A protein and the small-molecule ligand that binds it are described below.
Small molecule (SMILES): CC(=O)N[C@@H]1[C@@H](O)[C@H](O)[C@@H](CO)O[C@H]1O

Binding-site contacts:
Ligand atom O7 contacts residue ASN273 of chain 1.C at 4.5 Å.
Ligand atom C4 contacts residue ASN273 of chain 1.C at 4.2 Å.
Ligand atom C2 contacts residue ASN273 of chain 1.C at 2.5 Å.
Ligand atom C5 contacts residue LYS549 of chain 1.B at 4.0 Å.
Ligand atom C8 contacts residue ASN271 of chain 1.C at 4.1 Å.
Ligand atom O6 contacts residue LYS549 of chain 1.B at 4.2 Å.
Ligand atom C7 contacts residue ASN273 of chain 1.C at 3.9 Å.
Ligand atom N2 contacts residue GLU272 of chain 1.C at 3.8 Å.
Ligand atom C7 contacts residue GLU272 of chain 1.C at 4.2 Å.
Ligand atom N2 contacts residue ASN273 of chain 1.C at 2.8 Å (h-bond).
Ligand atom C3 contacts residue ASN273 of chain 1.C at 3.8 Å.
Ligand atom C6 contacts residue LYS549 of chain 1.B at 4.0 Å.
Ligand atom O5 contacts residue LYS549 of chain 1.B at 3.3 Å.
Ligand atom C1 contacts residue ASN273 of chain 1.C at 1.4 Å.
Ligand atom C8 contacts residue GLU272 of chain 1.C at 3.5 Å.
Ligand atom O5 contacts residue ASN273 of chain 1.C at 2.4 Å (h-bond).
Ligand atom C5 contacts residue ASN273 of chain 1.C at 3.7 Å.
Ligand atom C1 contacts residue LYS549 of chain 1.B at 3.9 Å.

Sequence of chain 1.C:
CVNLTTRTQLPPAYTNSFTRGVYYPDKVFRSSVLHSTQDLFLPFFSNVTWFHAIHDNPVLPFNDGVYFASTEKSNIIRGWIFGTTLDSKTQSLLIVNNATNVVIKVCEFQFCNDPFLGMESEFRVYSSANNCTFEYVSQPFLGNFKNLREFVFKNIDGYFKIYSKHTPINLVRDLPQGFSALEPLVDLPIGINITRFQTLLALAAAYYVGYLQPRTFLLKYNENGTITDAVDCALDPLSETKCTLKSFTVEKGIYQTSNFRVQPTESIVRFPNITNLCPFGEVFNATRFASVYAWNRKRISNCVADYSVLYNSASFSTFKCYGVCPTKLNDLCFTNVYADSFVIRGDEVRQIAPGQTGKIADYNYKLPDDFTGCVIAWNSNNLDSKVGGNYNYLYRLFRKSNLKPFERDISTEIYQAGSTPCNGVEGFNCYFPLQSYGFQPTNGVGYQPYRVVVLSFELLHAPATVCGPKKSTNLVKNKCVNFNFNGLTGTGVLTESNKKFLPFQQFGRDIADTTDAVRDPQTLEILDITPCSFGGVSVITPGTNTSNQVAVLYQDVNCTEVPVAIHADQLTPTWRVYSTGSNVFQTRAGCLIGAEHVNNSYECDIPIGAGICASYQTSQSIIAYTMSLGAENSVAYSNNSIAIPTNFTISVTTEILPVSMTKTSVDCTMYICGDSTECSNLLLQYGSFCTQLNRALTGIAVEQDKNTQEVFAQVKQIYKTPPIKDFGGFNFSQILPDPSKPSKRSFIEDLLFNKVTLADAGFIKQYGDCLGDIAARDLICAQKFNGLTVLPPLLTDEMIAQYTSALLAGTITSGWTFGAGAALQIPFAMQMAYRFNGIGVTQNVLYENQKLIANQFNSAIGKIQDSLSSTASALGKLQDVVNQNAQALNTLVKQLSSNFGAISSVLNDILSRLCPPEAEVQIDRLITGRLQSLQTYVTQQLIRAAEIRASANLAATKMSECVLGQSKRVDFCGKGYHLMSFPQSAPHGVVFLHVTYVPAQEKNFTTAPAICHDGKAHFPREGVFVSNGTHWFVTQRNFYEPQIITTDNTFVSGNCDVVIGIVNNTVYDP

Sequence of chain 1.B:
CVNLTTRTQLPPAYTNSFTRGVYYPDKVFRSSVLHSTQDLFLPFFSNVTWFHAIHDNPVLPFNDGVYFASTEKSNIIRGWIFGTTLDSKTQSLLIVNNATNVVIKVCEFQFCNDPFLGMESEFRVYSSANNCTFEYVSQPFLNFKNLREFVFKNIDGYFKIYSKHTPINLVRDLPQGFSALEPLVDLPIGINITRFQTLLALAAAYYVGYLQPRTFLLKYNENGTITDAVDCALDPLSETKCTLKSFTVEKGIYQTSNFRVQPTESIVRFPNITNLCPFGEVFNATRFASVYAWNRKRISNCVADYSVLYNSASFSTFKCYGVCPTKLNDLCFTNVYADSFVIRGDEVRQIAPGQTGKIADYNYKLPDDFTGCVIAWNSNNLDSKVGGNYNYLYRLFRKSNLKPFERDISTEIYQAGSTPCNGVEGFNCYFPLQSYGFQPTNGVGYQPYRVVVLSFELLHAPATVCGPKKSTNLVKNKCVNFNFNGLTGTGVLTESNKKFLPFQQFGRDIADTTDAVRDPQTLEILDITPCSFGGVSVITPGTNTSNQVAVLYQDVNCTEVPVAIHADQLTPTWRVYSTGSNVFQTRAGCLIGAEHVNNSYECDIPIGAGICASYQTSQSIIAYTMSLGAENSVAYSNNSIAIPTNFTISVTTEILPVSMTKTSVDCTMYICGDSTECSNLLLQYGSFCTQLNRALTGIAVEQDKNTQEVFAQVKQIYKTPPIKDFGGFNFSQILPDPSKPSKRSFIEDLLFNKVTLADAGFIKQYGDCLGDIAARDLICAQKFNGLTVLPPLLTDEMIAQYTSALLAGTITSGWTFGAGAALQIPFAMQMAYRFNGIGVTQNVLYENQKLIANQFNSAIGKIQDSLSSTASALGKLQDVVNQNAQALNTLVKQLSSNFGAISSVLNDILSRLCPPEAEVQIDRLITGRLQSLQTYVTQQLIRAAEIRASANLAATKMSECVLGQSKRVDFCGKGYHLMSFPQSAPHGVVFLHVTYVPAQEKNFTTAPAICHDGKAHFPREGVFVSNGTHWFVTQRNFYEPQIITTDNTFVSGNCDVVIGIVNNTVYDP